Binding-site contacts:
Ligand atom C8 contacts residue ASN1162 of chain 1.B at 4.0 Å.
Ligand atom C1 contacts residue ASN1162 of chain 1.B at 1.4 Å.
Ligand atom C7 contacts residue ASN1162 of chain 1.B at 3.7 Å.
Ligand atom O5 contacts residue ASN1162 of chain 1.B at 2.4 Å (h-bond).
Ligand atom C3 contacts residue ASN1162 of chain 1.B at 3.8 Å.
Ligand atom N2 contacts residue ASN1162 of chain 1.B at 2.9 Å (h-bond).
Ligand atom C5 contacts residue ASN1162 of chain 1.B at 3.7 Å.
Ligand atom C4 contacts residue ASN1162 of chain 1.B at 4.2 Å.
Ligand atom C2 contacts residue ASN1162 of chain 1.B at 2.5 Å.

Sequence of chain 1.B:
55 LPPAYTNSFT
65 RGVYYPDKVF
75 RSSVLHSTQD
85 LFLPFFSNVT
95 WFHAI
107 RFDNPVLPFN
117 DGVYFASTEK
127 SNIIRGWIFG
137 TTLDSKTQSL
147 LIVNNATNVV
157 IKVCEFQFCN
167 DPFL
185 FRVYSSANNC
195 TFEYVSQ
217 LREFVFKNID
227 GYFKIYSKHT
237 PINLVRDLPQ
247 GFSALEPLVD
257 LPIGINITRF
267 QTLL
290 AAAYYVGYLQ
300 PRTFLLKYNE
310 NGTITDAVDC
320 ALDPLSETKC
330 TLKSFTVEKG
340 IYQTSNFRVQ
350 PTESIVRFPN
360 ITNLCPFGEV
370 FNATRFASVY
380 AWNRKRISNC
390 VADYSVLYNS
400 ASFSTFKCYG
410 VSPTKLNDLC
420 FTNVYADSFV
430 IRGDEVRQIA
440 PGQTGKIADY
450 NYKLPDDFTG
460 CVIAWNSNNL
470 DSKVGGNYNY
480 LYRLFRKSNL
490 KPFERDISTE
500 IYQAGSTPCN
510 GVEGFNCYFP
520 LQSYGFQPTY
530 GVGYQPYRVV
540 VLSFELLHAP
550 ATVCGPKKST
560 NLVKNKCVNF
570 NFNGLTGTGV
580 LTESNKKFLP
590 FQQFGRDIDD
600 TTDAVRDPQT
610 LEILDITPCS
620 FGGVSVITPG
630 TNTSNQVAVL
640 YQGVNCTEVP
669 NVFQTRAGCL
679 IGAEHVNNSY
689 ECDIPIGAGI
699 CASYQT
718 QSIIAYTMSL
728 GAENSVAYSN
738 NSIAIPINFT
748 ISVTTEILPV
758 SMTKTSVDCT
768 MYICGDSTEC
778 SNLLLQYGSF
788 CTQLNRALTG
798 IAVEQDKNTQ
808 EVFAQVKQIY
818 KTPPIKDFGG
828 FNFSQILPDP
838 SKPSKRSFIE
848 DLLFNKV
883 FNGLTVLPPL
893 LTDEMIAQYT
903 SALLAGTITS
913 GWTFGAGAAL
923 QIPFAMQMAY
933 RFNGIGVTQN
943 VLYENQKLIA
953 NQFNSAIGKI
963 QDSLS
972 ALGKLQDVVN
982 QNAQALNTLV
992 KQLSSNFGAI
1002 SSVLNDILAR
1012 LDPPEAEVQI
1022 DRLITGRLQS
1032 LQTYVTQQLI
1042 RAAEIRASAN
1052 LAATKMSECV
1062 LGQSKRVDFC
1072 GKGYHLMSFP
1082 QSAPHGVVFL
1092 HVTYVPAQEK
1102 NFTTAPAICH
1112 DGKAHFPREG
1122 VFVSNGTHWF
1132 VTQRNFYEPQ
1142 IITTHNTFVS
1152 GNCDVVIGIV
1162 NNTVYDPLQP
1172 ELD

A small-molecule ligand and the protein it binds are described below.
Small molecule (SMILES): CC(=O)N[C@H]1[C@H](O[C@H]2[C@H](O)[C@@H](NC(C)=O)CO[C@@H]2CO)O[C@H](CO)[C@@H](O)[C@@H]1O